Binding-site contacts:
Ligand atom O6 contacts residue THR55 of chain 1.B at 4.4 Å.
Ligand atom O7 contacts residue PRO48 of chain 1.B at 4.2 Å.
Ligand atom C5 contacts residue ASN53 of chain 1.B at 3.6 Å.
Ligand atom C2 contacts residue ASN53 of chain 1.B at 2.4 Å.
Ligand atom O7 contacts residue LEU46 of chain 1.B at 3.6 Å.
Ligand atom C4 contacts residue ASN53 of chain 1.B at 4.2 Å.
Ligand atom O5 contacts residue ASN53 of chain 1.B at 2.3 Å (h-bond).
Ligand atom C7 contacts residue LEU46 of chain 1.B at 4.1 Å (hydrophobic).
Ligand atom N2 contacts residue LEU46 of chain 1.B at 4.3 Å.
Ligand atom N2 contacts residue ASN53 of chain 1.B at 3.0 Å (h-bond).
Ligand atom C7 contacts residue ASN53 of chain 1.B at 3.6 Å.
Ligand atom C1 contacts residue ASN53 of chain 1.B at 1.4 Å.
Ligand atom C8 contacts residue ASN53 of chain 1.B at 3.9 Å.
Ligand atom C3 contacts residue ASN53 of chain 1.B at 3.8 Å.

Sequence of chain 1.B:
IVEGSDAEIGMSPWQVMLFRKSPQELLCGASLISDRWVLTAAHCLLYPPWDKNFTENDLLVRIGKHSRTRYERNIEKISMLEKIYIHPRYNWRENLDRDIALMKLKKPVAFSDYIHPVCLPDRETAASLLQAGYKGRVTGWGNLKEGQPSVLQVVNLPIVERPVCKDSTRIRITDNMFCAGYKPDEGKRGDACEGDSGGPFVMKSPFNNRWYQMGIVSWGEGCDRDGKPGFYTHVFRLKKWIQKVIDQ

This small molecule binds to this protein.
Small molecule (SMILES): CC(=O)N[C@@H]1[C@@H](O)[C@H](O)[C@@H](CO)O[C@H]1O